This small molecule binds to this protein.
Small molecule (SMILES): Nc1ccc2c(NCCc3ccccc3)nc(-c3ccccc3)nc2c1

Binding-site contacts:
Ligand atom CAF contacts residue SER251 of chain 1.A at 3.8 Å.
Ligand atom CAP contacts residue LEU195 of chain 1.A at 3.7 Å (hydrophobic).
Ligand atom CAC contacts residue ALA255 of chain 1.A at 3.8 Å (hydrophobic).
Ligand atom CAP contacts residue GLU192 of chain 1.A at 3.8 Å.
Ligand atom CAG contacts residue LEU195 of chain 1.A at 3.7 Å (hydrophobic).
Ligand atom CAC contacts residue SER252 of chain 1.A at 3.5 Å.
Ligand atom CAE contacts residue PRO242 of chain 1.A at 3.4 Å (hydrophobic).
Ligand atom CAJ contacts residue ILE250 of chain 1.A at 3.7 Å (hydrophobic).
Ligand atom CAT contacts residue ASP294 of chain 1.A at 3.6 Å.
Ligand atom C2 contacts residue ILE250 of chain 1.A at 3.6 Å (hydrophobic).
Ligand atom CAH contacts residue LEU195 of chain 1.A at 3.1 Å (hydrophobic).
Ligand atom CAN contacts residue LYS249 of chain 1.A at 3.4 Å.
Ligand atom CAI contacts residue ILE259 of chain 1.A at 3.8 Å (hydrophobic).
Ligand atom CAL contacts residue ASP294 of chain 1.A at 3.7 Å.
Ligand atom CAF contacts residue TRP197 of chain 1.A at 3.5 Å (hydrophobic).
Ligand atom CAE contacts residue LEU291 of chain 1.A at 3.6 Å (hydrophobic).
Ligand atom CAK contacts residue TRP197 of chain 1.A at 3.8 Å (hydrophobic).
Ligand atom C2 contacts residue TRP197 of chain 1.A at 3.7 Å (hydrophobic).
Ligand atom CAG contacts residue ALA255 of chain 1.A at 3.7 Å (hydrophobic).
Ligand atom CAU contacts residue LEU195 of chain 1.A at 3.4 Å (hydrophobic).
Ligand atom CAD contacts residue LEU232 of chain 1.A at 3.8 Å (hydrophobic).
Ligand atom N3 contacts residue ILE250 of chain 1.A at 3.6 Å.
Ligand atom CAH contacts residue PRO191 of chain 1.A at 3.7 Å (hydrophobic).
Ligand atom NAA contacts residue ASP294 of chain 1.A at 2.6 Å (salt-bridge).
Ligand atom CAL contacts residue LEU246 of chain 1.A at 3.8 Å (hydrophobic).
Ligand atom NAS contacts residue GLU192 of chain 1.A at 3.5 Å.
Ligand atom CAM contacts residue LEU246 of chain 1.A at 3.6 Å (hydrophobic).
Ligand atom C5 contacts residue TRP197 of chain 1.A at 3.7 Å (hydrophobic).
Ligand atom CAD contacts residue LEU195 of chain 1.A at 3.6 Å (hydrophobic).
Ligand atom C4 contacts residue TRP197 of chain 1.A at 3.6 Å (hydrophobic).
Ligand atom CAN contacts residue TRP197 of chain 1.A at 3.2 Å (hydrophobic).
Ligand atom CAL contacts residue ASP292 of chain 1.A at 3.3 Å.
Ligand atom CAV contacts residue TRP197 of chain 1.A at 3.6 Å (hydrophobic).
Ligand atom N3 contacts residue TRP197 of chain 1.A at 3.4 Å.
Ligand atom CAT contacts residue TRP197 of chain 1.A at 3.5 Å (hydrophobic).
Ligand atom CAJ contacts residue TRP197 of chain 1.A at 3.1 Å (hydrophobic).
Ligand atom CAO contacts residue LEU291 of chain 1.A at 3.7 Å (hydrophobic).
Ligand atom N1 contacts residue ILE250 of chain 1.A at 3.8 Å.
Ligand atom CAE contacts residue ILE259 of chain 1.A at 3.6 Å (hydrophobic).
Ligand atom CAF contacts residue SER252 of chain 1.A at 3.6 Å.

Sequence of chain 1.A:
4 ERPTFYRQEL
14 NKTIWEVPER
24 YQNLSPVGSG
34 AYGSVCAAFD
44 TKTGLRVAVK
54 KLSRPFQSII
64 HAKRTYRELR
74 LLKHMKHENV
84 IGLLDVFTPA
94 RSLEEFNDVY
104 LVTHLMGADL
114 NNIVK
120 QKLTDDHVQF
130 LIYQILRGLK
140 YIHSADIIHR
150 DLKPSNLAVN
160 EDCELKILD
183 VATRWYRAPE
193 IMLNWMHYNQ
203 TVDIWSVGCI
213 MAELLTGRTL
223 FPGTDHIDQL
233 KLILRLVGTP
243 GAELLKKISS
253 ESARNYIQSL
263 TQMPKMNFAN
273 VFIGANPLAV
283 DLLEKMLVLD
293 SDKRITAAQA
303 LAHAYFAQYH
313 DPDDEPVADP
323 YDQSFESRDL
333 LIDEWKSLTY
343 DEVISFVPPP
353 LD